Binding-site contacts:
Ligand atom O7 contacts residue ASN126 of chain 1.D at 3.0 Å (h-bond).
Ligand atom C1 contacts residue ASN126 of chain 1.D at 1.4 Å.
Ligand atom N2 contacts residue ASN126 of chain 1.D at 2.9 Å (h-bond).
Ligand atom C7 contacts residue ASN126 of chain 1.D at 3.1 Å.
Ligand atom C8 contacts residue ASN126 of chain 1.D at 4.3 Å.
Ligand atom C2 contacts residue ASN126 of chain 1.D at 2.5 Å.
Ligand atom O7 contacts residue GLU123 of chain 1.D at 4.4 Å.
Ligand atom C8 contacts residue LYS122 of chain 1.D at 3.6 Å.
Ligand atom C8 contacts residue GLU123 of chain 1.D at 3.5 Å.
Ligand atom O5 contacts residue ASN126 of chain 1.D at 2.4 Å (h-bond).
Ligand atom C5 contacts residue ASN126 of chain 1.D at 3.7 Å.
Ligand atom C4 contacts residue ASN126 of chain 1.D at 4.2 Å.
Ligand atom C7 contacts residue GLU123 of chain 1.D at 4.3 Å.
Ligand atom C3 contacts residue ASN126 of chain 1.D at 3.8 Å.

This protein binds this small molecule.
Small molecule (SMILES): CC(=O)N[C@@H]1[C@@H](O)[C@H](O)[C@@H](CO)O[C@H]1O

Sequence of chain 1.D:
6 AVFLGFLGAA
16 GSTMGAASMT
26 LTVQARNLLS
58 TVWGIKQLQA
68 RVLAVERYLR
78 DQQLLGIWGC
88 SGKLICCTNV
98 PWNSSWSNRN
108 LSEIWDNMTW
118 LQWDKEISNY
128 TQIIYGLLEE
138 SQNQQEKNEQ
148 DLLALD